Binding-site contacts:
Ligand atom C8 contacts residue ASN176 of chain 1.D at 3.7 Å.
Ligand atom O5 contacts residue ASN176 of chain 1.D at 2.4 Å (h-bond).
Ligand atom C3 contacts residue ASN176 of chain 1.D at 3.8 Å.
Ligand atom O7 contacts residue THR178 of chain 1.D at 3.1 Å (h-bond).
Ligand atom C5 contacts residue ASN176 of chain 1.D at 3.7 Å.
Ligand atom O7 contacts residue ASN176 of chain 1.D at 4.3 Å.
Ligand atom N2 contacts residue ASN176 of chain 1.D at 2.9 Å (h-bond).
Ligand atom O6 contacts residue ASN176 of chain 1.D at 3.5 Å (h-bond).
Ligand atom C4 contacts residue ASN176 of chain 1.D at 4.3 Å.
Ligand atom C7 contacts residue THR178 of chain 1.D at 3.7 Å.
Ligand atom C7 contacts residue ASN176 of chain 1.D at 3.5 Å.
Ligand atom C8 contacts residue THR178 of chain 1.D at 3.5 Å.
Ligand atom C1 contacts residue ASN176 of chain 1.D at 1.4 Å.
Ligand atom C2 contacts residue ASN176 of chain 1.D at 2.5 Å.

Sequence of chain 1.D:
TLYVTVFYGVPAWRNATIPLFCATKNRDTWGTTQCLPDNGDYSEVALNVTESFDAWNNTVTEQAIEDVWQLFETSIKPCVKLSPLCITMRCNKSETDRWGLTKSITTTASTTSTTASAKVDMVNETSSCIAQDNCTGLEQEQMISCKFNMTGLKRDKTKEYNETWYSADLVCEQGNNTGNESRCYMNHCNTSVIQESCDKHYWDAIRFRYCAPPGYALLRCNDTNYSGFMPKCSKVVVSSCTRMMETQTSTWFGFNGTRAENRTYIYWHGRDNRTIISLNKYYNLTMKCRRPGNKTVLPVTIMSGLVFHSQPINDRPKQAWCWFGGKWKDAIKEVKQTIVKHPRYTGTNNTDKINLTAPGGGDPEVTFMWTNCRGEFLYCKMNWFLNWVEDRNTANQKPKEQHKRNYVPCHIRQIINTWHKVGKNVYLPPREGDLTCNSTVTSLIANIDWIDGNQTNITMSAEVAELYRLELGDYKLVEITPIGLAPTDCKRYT

This protein binds this small molecule.
Small molecule (SMILES): CC(=O)N[C@H]1[C@H](O[C@H]2[C@H](O)[C@@H](NC(C)=O)CO[C@@H]2CO)O[C@H](CO)[C@@H](O)[C@@H]1O